Sequence of chain 1.C:
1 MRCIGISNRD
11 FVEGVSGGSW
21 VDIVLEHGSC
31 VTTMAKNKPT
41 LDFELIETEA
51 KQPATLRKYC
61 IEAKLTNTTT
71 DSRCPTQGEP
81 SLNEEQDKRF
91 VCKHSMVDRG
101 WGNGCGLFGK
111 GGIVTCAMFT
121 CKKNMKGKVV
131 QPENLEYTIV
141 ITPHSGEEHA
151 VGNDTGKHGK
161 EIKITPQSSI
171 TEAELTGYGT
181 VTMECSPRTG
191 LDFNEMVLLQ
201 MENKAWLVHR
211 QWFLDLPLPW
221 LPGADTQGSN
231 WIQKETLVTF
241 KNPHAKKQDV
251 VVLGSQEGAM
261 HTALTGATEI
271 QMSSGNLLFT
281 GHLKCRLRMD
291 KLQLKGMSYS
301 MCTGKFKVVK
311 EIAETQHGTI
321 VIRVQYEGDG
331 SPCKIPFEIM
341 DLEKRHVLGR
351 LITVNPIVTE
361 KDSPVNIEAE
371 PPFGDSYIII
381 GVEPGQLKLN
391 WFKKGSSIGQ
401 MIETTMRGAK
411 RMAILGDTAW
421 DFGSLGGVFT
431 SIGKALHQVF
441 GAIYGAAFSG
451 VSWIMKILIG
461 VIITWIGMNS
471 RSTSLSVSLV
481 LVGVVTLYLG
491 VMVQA

Sequence of chain 1.E:
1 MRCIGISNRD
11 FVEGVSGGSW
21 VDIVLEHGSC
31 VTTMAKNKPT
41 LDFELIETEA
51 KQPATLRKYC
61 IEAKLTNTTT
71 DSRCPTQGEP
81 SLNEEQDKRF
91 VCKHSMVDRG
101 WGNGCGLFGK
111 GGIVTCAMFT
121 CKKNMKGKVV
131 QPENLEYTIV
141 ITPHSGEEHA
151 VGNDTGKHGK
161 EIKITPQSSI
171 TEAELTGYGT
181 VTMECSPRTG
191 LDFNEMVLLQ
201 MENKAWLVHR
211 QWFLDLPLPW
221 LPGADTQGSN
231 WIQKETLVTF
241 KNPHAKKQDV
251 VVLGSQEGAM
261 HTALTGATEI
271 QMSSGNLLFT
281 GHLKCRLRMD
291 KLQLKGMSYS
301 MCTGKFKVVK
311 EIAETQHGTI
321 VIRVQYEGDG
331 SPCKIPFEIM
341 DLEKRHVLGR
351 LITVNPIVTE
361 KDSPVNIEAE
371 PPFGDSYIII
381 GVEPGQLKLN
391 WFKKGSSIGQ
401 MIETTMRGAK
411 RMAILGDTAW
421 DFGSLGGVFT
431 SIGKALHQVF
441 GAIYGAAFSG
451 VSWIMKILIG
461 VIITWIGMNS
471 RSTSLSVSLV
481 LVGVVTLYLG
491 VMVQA

A small-molecule ligand and the protein it binds are described below.
Small molecule (SMILES): CC(=O)N[C@H]1[C@H](O[C@H]2[C@H](O)[C@@H](NC(C)=O)CO[C@@H]2CO)O[C@H](CO)[C@@H](O)[C@@H]1O

Binding-site contacts:
Ligand atom C4 contacts residue HIS149 of chain 1.E at 4.4 Å.
Ligand atom C6 contacts residue HIS158 of chain 1.E at 4.0 Å.
Ligand atom C8 contacts residue GLY102 of chain 1.C at 3.3 Å.
Ligand atom C5 contacts residue ASN153 of chain 1.E at 3.6 Å.
Ligand atom N2 contacts residue ASN153 of chain 1.E at 2.9 Å (h-bond).
Ligand atom C1 contacts residue HIS158 of chain 1.E at 3.9 Å.
Ligand atom C7 contacts residue HIS149 of chain 1.E at 4.5 Å.
Ligand atom C1 contacts residue ASN153 of chain 1.E at 1.4 Å.
Ligand atom O7 contacts residue ASN153 of chain 1.E at 3.3 Å (h-bond).
Ligand atom O6 contacts residue ASN153 of chain 1.E at 4.5 Å.
Ligand atom O5 contacts residue HIS149 of chain 1.E at 3.5 Å (h-bond).
Ligand atom C1 contacts residue HIS149 of chain 1.E at 3.6 Å.
Ligand atom O6 contacts residue HIS149 of chain 1.E at 3.0 Å (h-bond).
Ligand atom C8 contacts residue ASN153 of chain 1.E at 4.0 Å.
Ligand atom O6 contacts residue GLY156 of chain 1.E at 4.5 Å.
Ligand atom C7 contacts residue ASN153 of chain 1.E at 3.3 Å.
Ligand atom O5 contacts residue THR155 of chain 1.E at 4.3 Å.
Ligand atom C4 contacts residue ASN153 of chain 1.E at 4.2 Å.
Ligand atom O7 contacts residue HIS149 of chain 1.E at 3.6 Å.
Ligand atom O6 contacts residue HIS158 of chain 1.E at 2.8 Å (h-bond).
Ligand atom C2 contacts residue ASN153 of chain 1.E at 2.4 Å.
Ligand atom C2 contacts residue HIS149 of chain 1.E at 3.7 Å.
Ligand atom O5 contacts residue HIS158 of chain 1.E at 3.1 Å (h-bond).
Ligand atom C5 contacts residue HIS158 of chain 1.E at 4.2 Å.
Ligand atom C3 contacts residue ASN153 of chain 1.E at 3.8 Å.
Ligand atom C6 contacts residue HIS149 of chain 1.E at 4.2 Å.
Ligand atom C1 contacts residue THR155 of chain 1.E at 4.0 Å.
Ligand atom C3 contacts residue HIS149 of chain 1.E at 4.5 Å.
Ligand atom O5 contacts residue ASN153 of chain 1.E at 2.3 Å (h-bond).
Ligand atom O3 contacts residue HIS149 of chain 1.E at 4.2 Å.
Ligand atom C5 contacts residue HIS149 of chain 1.E at 4.4 Å.